Sequence of chain 1.B:
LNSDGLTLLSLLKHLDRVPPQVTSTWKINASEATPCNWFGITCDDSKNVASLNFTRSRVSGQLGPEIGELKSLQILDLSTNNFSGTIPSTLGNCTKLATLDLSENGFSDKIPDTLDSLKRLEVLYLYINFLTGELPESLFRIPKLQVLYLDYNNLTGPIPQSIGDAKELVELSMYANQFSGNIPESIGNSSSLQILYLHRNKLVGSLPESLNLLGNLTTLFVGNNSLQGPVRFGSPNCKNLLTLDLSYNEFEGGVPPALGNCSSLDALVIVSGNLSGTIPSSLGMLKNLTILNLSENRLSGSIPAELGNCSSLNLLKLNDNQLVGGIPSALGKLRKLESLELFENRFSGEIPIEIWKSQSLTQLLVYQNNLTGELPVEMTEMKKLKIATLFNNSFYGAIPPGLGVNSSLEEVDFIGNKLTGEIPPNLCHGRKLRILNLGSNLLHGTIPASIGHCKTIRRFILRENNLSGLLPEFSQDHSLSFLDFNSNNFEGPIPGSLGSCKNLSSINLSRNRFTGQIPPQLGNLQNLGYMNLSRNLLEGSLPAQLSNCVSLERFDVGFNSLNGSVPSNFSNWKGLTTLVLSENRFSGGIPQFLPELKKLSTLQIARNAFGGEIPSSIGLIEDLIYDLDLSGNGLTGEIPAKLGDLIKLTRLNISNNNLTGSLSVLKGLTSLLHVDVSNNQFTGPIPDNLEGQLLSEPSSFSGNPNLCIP

This small molecule binds to this protein.
Small molecule (SMILES): CC(=O)N[C@@H]1[C@@H](O)[C@H](O)[C@@H](CO)O[C@H]1O

Binding-site contacts:
Ligand atom O6 contacts residue SER534 of chain 1.B at 4.3 Å.
Ligand atom C1 contacts residue ASN532 of chain 1.B at 1.4 Å.
Ligand atom C6 contacts residue SER510 of chain 1.B at 3.6 Å.
Ligand atom C8 contacts residue ARG554 of chain 1.B at 4.4 Å.
Ligand atom O7 contacts residue TYR530 of chain 1.B at 3.0 Å (h-bond).
Ligand atom C2 contacts residue TYR530 of chain 1.B at 3.6 Å (hydrophobic).
Ligand atom C8 contacts residue THR578 of chain 1.B at 3.6 Å.
Ligand atom C3 contacts residue ASN532 of chain 1.B at 3.7 Å.
Ligand atom O6 contacts residue ASN486 of chain 1.B at 4.5 Å.
Ligand atom O5 contacts residue TYR530 of chain 1.B at 4.3 Å.
Ligand atom C2 contacts residue ASN532 of chain 1.B at 2.4 Å.
Ligand atom O7 contacts residue ARG554 of chain 1.B at 4.5 Å.
Ligand atom C5 contacts residue SER534 of chain 1.B at 4.1 Å.
Ligand atom C1 contacts residue TYR530 of chain 1.B at 3.8 Å (hydrophobic).
Ligand atom N2 contacts residue ASN532 of chain 1.B at 2.9 Å (h-bond).
Ligand atom C7 contacts residue ASN532 of chain 1.B at 3.6 Å.
Ligand atom C4 contacts residue ASN532 of chain 1.B at 4.1 Å.
Ligand atom O5 contacts residue SER534 of chain 1.B at 4.0 Å.
Ligand atom O5 contacts residue SER510 of chain 1.B at 3.4 Å (h-bond).
Ligand atom O7 contacts residue ASN532 of chain 1.B at 3.9 Å.
Ligand atom C6 contacts residue ARG511 of chain 1.B at 4.5 Å.
Ligand atom C8 contacts residue ASP556 of chain 1.B at 3.8 Å.
Ligand atom C3 contacts residue ASP556 of chain 1.B at 3.9 Å.
Ligand atom C7 contacts residue TYR530 of chain 1.B at 3.7 Å (hydrophobic).
Ligand atom C1 contacts residue SER534 of chain 1.B at 3.9 Å.
Ligand atom C5 contacts residue SER510 of chain 1.B at 4.0 Å.
Ligand atom C8 contacts residue VAL580 of chain 1.B at 4.4 Å (hydrophobic).
Ligand atom N2 contacts residue ASP556 of chain 1.B at 2.8 Å (salt-bridge).
Ligand atom C2 contacts residue ASP556 of chain 1.B at 3.5 Å.
Ligand atom C1 contacts residue ASP556 of chain 1.B at 3.5 Å.
Ligand atom O5 contacts residue ASN532 of chain 1.B at 2.4 Å (h-bond).
Ligand atom O6 contacts residue ARG511 of chain 1.B at 3.4 Å.
Ligand atom N2 contacts residue TYR530 of chain 1.B at 3.9 Å.
Ligand atom O6 contacts residue SER510 of chain 1.B at 2.4 Å (h-bond).
Ligand atom O5 contacts residue ASN508 of chain 1.B at 4.3 Å.
Ligand atom C1 contacts residue SER510 of chain 1.B at 4.5 Å.
Ligand atom C5 contacts residue ASN532 of chain 1.B at 3.6 Å.
Ligand atom C7 contacts residue ASP556 of chain 1.B at 3.7 Å.